Sequence of chain 1.C:
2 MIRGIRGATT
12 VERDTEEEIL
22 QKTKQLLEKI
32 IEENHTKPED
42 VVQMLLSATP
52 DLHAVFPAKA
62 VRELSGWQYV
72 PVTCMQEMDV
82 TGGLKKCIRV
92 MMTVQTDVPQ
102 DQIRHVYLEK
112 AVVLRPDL

The protein below binds the small molecule below.
Small molecule (SMILES): O=C(O)[C@@H]1C[C@]2(C(=O)O)C=C[C@@H](O)[C@@H](C2)O1

Sequence of chain 1.A:
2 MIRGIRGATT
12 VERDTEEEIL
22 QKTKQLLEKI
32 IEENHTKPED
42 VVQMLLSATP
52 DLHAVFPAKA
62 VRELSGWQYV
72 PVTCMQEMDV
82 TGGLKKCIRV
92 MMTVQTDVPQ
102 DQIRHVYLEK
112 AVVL

Binding-site contacts:
Ligand atom O7 contacts residue ARG90 of chain 1.A at 2.9 Å (salt-bridge).
Ligand atom O3 contacts residue ARG90 of chain 1.A at 3.5 Å.
Ligand atom O4 contacts residue TYR108 of chain 1.A at 3.0 Å (h-bond).
Ligand atom C10 contacts residue ALA59 of chain 1.C at 3.5 Å (hydrophobic).
Ligand atom O5 contacts residue CYS75 of chain 1.C at 3.3 Å (h-bond).
Ligand atom C5 contacts residue ARG90 of chain 1.A at 3.3 Å.
Ligand atom C3 contacts residue VAL73 of chain 1.C at 3.6 Å (hydrophobic).
Ligand atom O3 contacts residue LEU115 of chain 1.A at 3.5 Å.
Ligand atom C10 contacts residue LYS60 of chain 1.C at 3.7 Å.
Ligand atom O1 contacts residue ARG63 of chain 1.C at 2.9 Å (salt-bridge).
Ligand atom C8 contacts residue ARG90 of chain 1.A at 4.1 Å.
Ligand atom C11 contacts residue ARG7 of chain 1.A at 3.4 Å.
Ligand atom C6 contacts residue PHE57 of chain 1.C at 3.5 Å (hydrophobic).
Ligand atom O5 contacts residue GLU78 of chain 1.A at 3.3 Å (salt-bridge).
Ligand atom O4 contacts residue ARG7 of chain 1.A at 3.2 Å (salt-bridge).
Ligand atom C3 contacts residue ALA59 of chain 1.C at 4.1 Å (hydrophobic).
Ligand atom O3 contacts residue ARG7 of chain 1.A at 2.9 Å (salt-bridge).
Ligand atom O5 contacts residue THR74 of chain 1.C at 3.4 Å (h-bond).
Ligand atom O1 contacts residue ALA59 of chain 1.C at 3.5 Å.
Ligand atom O2 contacts residue LYS60 of chain 1.C at 3.1 Å (salt-bridge).
Ligand atom O7 contacts residue LEU115 of chain 1.A at 3.8 Å.
Ligand atom C11 contacts residue LEU115 of chain 1.A at 3.8 Å (hydrophobic).
Ligand atom C9 contacts residue ARG63 of chain 1.C at 4.1 Å.
Ligand atom C2 contacts residue VAL73 of chain 1.C at 4.2 Å (hydrophobic).
Ligand atom C2 contacts residue ALA59 of chain 1.C at 3.6 Å (hydrophobic).
Ligand atom C4 contacts residue THR74 of chain 1.C at 3.8 Å.
Ligand atom C10 contacts residue ARG63 of chain 1.C at 3.6 Å.
Ligand atom O2 contacts residue PHE57 of chain 1.C at 3.7 Å.
Ligand atom O3 contacts residue TYR108 of chain 1.A at 3.8 Å.
Ligand atom C3 contacts residue THR74 of chain 1.C at 3.8 Å.
Ligand atom C1 contacts residue ALA59 of chain 1.C at 4.0 Å (hydrophobic).
Ligand atom C8 contacts residue LEU115 of chain 1.A at 3.8 Å (hydrophobic).
Ligand atom C11 contacts residue TYR108 of chain 1.A at 3.9 Å (hydrophobic).
Ligand atom C4 contacts residue ARG90 of chain 1.A at 4.0 Å.
Ligand atom O2 contacts residue ARG63 of chain 1.C at 3.9 Å.
Ligand atom C4 contacts residue ARG7 of chain 1.A at 4.1 Å.
Ligand atom C3 contacts residue ARG7 of chain 1.A at 3.6 Å.
Ligand atom C5 contacts residue PHE57 of chain 1.C at 4.0 Å (hydrophobic).
Ligand atom O2 contacts residue ALA59 of chain 1.C at 3.6 Å.
Ligand atom O1 contacts residue LYS60 of chain 1.C at 3.7 Å.